Binding-site contacts:
Ligand atom O19 contacts residue HIS100 of chain 1.B at 2.9 Å (h-bond).
Ligand atom C1 contacts residue VAL37 of chain 1.B at 3.9 Å (hydrophobic).
Ligand atom N22 contacts residue HIS100 of chain 1.B at 3.9 Å.
Ligand atom C17 contacts residue HIS100 of chain 1.B at 3.5 Å.
Ligand atom C6 contacts residue TRP47 of chain 1.B at 3.9 Å (hydrophobic).
Ligand atom C7 contacts residue ASP108 of chain 1.B at 3.1 Å.
Ligand atom O19 contacts residue TYR96 of chain 1.A at 3.9 Å.
Ligand atom C14 contacts residue TYR96 of chain 1.A at 4.0 Å (hydrophobic).
Ligand atom C4 contacts residue ASP108 of chain 1.B at 3.5 Å.
Ligand atom C18 contacts residue TYR105 of chain 1.B at 3.4 Å (hydrophobic).
Ligand atom C3 contacts residue ASP108 of chain 1.B at 3.0 Å.
Ligand atom C9 contacts residue TYR105 of chain 1.B at 3.5 Å (hydrophobic).
Ligand atom C12 contacts residue GLY99 of chain 1.B at 3.7 Å.
Ligand atom C6 contacts residue GLU35 of chain 1.B at 3.7 Å.
Ligand atom O19 contacts residue GLU35 of chain 1.B at 3.8 Å.
Ligand atom C18 contacts residue HIS100 of chain 1.B at 3.5 Å.
Ligand atom C11 contacts residue GLY99 of chain 1.B at 3.8 Å.
Ligand atom C5 contacts residue GLU35 of chain 1.B at 3.4 Å.
Ligand atom C11 contacts residue HIS100 of chain 1.B at 3.5 Å.
Ligand atom C1 contacts residue TRP110 of chain 1.B at 3.8 Å (hydrophobic).
Ligand atom C9 contacts residue TYR91 of chain 1.A at 3.4 Å (hydrophobic).
Ligand atom C4 contacts residue GLU35 of chain 1.B at 3.9 Å.
Ligand atom C16 contacts residue HIS100 of chain 1.B at 3.7 Å.
Ligand atom C4 contacts residue LEU89 of chain 1.A at 3.9 Å (hydrophobic).
Ligand atom C6 contacts residue LEU89 of chain 1.A at 3.8 Å (hydrophobic).
Ligand atom C14 contacts residue TYR91 of chain 1.A at 3.7 Å (hydrophobic).
Ligand atom C2 contacts residue PHE36 of chain 1.A at 3.7 Å (hydrophobic).
Ligand atom C14 contacts residue HIS100 of chain 1.B at 3.3 Å.
Ligand atom C2 contacts residue TRP110 of chain 1.B at 3.5 Å (hydrophobic).
Ligand atom C10 contacts residue TYR91 of chain 1.A at 3.6 Å (hydrophobic).
Ligand atom C12 contacts residue GLU35 of chain 1.B at 3.6 Å.
Ligand atom C2 contacts residue ASP108 of chain 1.B at 3.8 Å.
Ligand atom C5 contacts residue LEU89 of chain 1.A at 3.6 Å (hydrophobic).
Ligand atom C13 contacts residue HIS100 of chain 1.B at 3.7 Å.
Ligand atom C8 contacts residue TYR91 of chain 1.A at 3.6 Å (hydrophobic).
Ligand atom C3 contacts residue PHE36 of chain 1.A at 3.9 Å (hydrophobic).
Ligand atom C18 contacts residue TYR91 of chain 1.A at 3.6 Å (hydrophobic).
Ligand atom C13 contacts residue TYR91 of chain 1.A at 3.5 Å (hydrophobic).
Ligand atom C17 contacts residue TYR105 of chain 1.B at 3.4 Å (hydrophobic).
Ligand atom C15 contacts residue HIS100 of chain 1.B at 3.5 Å.

Sequence of chain 1.A:
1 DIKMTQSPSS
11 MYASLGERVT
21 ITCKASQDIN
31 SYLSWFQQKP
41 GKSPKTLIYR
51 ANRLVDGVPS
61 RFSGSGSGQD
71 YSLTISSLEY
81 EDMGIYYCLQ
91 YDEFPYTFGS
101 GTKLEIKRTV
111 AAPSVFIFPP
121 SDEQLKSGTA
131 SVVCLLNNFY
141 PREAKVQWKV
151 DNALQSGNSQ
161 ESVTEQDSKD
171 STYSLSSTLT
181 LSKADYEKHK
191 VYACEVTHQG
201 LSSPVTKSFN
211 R

Sequence of chain 1.B:
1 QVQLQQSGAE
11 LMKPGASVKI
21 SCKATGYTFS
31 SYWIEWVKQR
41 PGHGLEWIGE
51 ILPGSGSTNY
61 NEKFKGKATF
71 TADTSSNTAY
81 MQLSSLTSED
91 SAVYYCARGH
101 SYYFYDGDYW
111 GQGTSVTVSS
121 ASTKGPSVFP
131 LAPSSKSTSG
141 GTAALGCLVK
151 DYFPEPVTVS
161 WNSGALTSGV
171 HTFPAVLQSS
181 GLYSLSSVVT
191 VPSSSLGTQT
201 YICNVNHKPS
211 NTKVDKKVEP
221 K

This protein binds this small molecule.
Small molecule (SMILES): O=C(O)CCCNC(=O)c1ccc([C@H]2CC[C@H](c3ccccc3)C[C@@H]2O)cc1